Binding-site contacts:
Ligand atom C10 contacts residue ALA237 of chain 1.B at 4.0 Å (hydrophobic).
Ligand atom C10 contacts residue LEU235 of chain 1.B at 4.1 Å (hydrophobic).
Ligand atom N9 contacts residue PHE290 of chain 1.B at 3.5 Å.
Ligand atom N7 contacts residue PHE290 of chain 1.B at 4.2 Å.
Ligand atom C14 contacts residue PHE256 of chain 1.B at 3.5 Å (hydrophobic).
Ligand atom C6 contacts residue VAL252 of chain 1.B at 4.5 Å (hydrophobic).
Ligand atom N9 contacts residue PHE256 of chain 1.B at 3.6 Å.
Ligand atom C5 contacts residue GLN287 of chain 1.B at 4.1 Å.
Ligand atom C8 contacts residue MET274 of chain 1.B at 3.8 Å (hydrophobic).
Ligand atom C2 contacts residue PHE290 of chain 1.B at 4.4 Å (hydrophobic).
Ligand atom C14 contacts residue HIS83 of chain 1.B at 3.9 Å.
Ligand atom N7 contacts residue GLN287 of chain 1.B at 3.2 Å (h-bond).
Ligand atom C4 contacts residue VAL252 of chain 1.B at 4.3 Å (hydrophobic).
Ligand atom C5 contacts residue VAL252 of chain 1.B at 4.2 Å (hydrophobic).
Ligand atom C12 contacts residue HIS83 of chain 1.B at 4.3 Å.
Ligand atom O2 contacts residue TYR82 of chain 1.B at 4.2 Å.
Ligand atom C8 contacts residue GLN287 of chain 1.B at 4.1 Å.
Ligand atom N7 contacts residue PHE256 of chain 1.B at 4.4 Å.
Ligand atom C5 contacts residue PHE290 of chain 1.B at 3.9 Å (hydrophobic).
Ligand atom O6 contacts residue GLN287 of chain 1.B at 3.6 Å.
Ligand atom C6 contacts residue PHE290 of chain 1.B at 4.2 Å (hydrophobic).
Ligand atom C10 contacts residue TYR82 of chain 1.B at 4.2 Å (hydrophobic).
Ligand atom C4 contacts residue PHE290 of chain 1.B at 3.6 Å (hydrophobic).
Ligand atom N3 contacts residue PHE290 of chain 1.B at 3.9 Å.
Ligand atom C2 contacts residue LEU235 of chain 1.B at 4.2 Å (hydrophobic).
Ligand atom C11 contacts residue PHE290 of chain 1.B at 4.3 Å (hydrophobic).
Ligand atom C13 contacts residue HIS83 of chain 1.B at 3.9 Å.
Ligand atom C14 contacts residue VAL252 of chain 1.B at 3.7 Å (hydrophobic).
Ligand atom C8 contacts residue PHE290 of chain 1.B at 3.7 Å (hydrophobic).
Ligand atom O2 contacts residue ASP234 of chain 1.B at 4.5 Å.
Ligand atom N9 contacts residue MET274 of chain 1.B at 4.5 Å.
Ligand atom C8 contacts residue PHE256 of chain 1.B at 3.7 Å (hydrophobic).
Ligand atom O6 contacts residue ILE238 of chain 1.B at 3.9 Å.
Ligand atom C4 contacts residue PHE256 of chain 1.B at 4.3 Å (hydrophobic).
Ligand atom O2 contacts residue LEU235 of chain 1.B at 3.6 Å.

A protein and the small-molecule ligand that binds it are described below.
Small molecule (SMILES): CC(C)Cn1c(=O)n(C)c(=O)c2nc[nH]c21

Sequence of chain 1.B:
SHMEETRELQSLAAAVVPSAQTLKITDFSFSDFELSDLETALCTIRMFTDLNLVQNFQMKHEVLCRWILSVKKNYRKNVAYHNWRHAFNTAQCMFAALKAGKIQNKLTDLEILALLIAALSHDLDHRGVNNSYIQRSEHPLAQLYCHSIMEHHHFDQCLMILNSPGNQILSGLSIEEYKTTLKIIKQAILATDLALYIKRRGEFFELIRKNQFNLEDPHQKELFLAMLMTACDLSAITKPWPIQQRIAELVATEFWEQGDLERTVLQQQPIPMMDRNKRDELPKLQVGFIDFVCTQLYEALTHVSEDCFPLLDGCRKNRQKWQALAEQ